The protein below binds the small molecule below.
Small molecule (SMILES): Nc1ccn([C@@H]2O[C@H](CO[P](=O)(O)O[C@H]3[C@@H](O)[C@H](n4ccc(N)nc4=O)O[C@@H]3CO[P](=O)(O)O[C@H]3[C@@H](O)[C@H](n4cnc5c(N)ncnc54)O[C@@H]3CO[P](=O)(O)O[C@H]3[C@@H](O)[C@H](n4ccc(N)nc4=O)O[C@@H]3CO[P](=O)(O)O[C@H]3[C@@H](O)[C@H](n4ccc(=O)[nH]c4=O)O[C@@H]3CO[P](=O)(O)O[C@H]3[C@@H](O)[C@H](n4cnc5c(N)ncnc54)O[C@@H]3CO[P](=O)(O)O[C@H]3[C@@H](O)[C@H](n4cnc5c(=O)nc(N)[nH]c54)O[C@@H]3CO[P](=O)(O)O[C@H]3[C@@H](O)[C@H](n4cnc5c(=O)nc(N)[nH]c54)O[C@@H]3CO)[C@@H](O)[C@H]2O)c(=O)n1

Binding-site contacts:
Ligand atom OP1 contacts residue ARG49 of chain 36.D at 2.5 Å (salt-bridge).
Ligand atom N1 contacts residue THR59 of chain 37.C at 3.6 Å.
Ligand atom P contacts residue SER51 of chain 36.D at 3.4 Å.
Ligand atom O4' contacts residue LYS61 of chain 37.C at 3.1 Å (salt-bridge).
Ligand atom OP1 contacts residue SER52 of chain 36.D at 3.0 Å.
Ligand atom P contacts residue TYR85 of chain 37.C at 3.5 Å.
Ligand atom C5' contacts residue SER51 of chain 36.D at 3.5 Å.
Ligand atom N7 contacts residue THR45 of chain 37.C at 2.6 Å (h-bond).
Ligand atom C5' contacts residue TYR85 of chain 37.C at 3.1 Å (hydrophobic).
Ligand atom C2 contacts residue SER47 of chain 37.C at 3.0 Å.
Ligand atom OP2 contacts residue SER51 of chain 36.D at 3.2 Å (h-bond).
Ligand atom C2' contacts residue GLU63 of chain 37.C at 3.5 Å.
Ligand atom C4' contacts residue TYR85 of chain 37.C at 3.3 Å (hydrophobic).
Ligand atom O2 contacts residue ASN87 of chain 37.C at 3.2 Å (h-bond).
Ligand atom C3' contacts residue TYR85 of chain 37.C at 3.3 Å (hydrophobic).
Ligand atom OP2 contacts residue LYS57 of chain 36.D at 3.4 Å.
Ligand atom N6 contacts residue THR59 of chain 37.C at 2.9 Å (h-bond).
Ligand atom OP1 contacts residue SER51 of chain 36.D at 3.3 Å.
Ligand atom N1 contacts residue SER47 of chain 37.C at 2.7 Å (h-bond).
Ligand atom OP2 contacts residue ARG49 of chain 36.D at 2.4 Å (salt-bridge).
Ligand atom OP2 contacts residue LYS57 of chain 36.D at 2.7 Å (salt-bridge).
Ligand atom OP1 contacts residue SER51 of chain 36.D at 2.7 Å (h-bond).
Ligand atom O3' contacts residue SER51 of chain 36.D at 3.5 Å (h-bond).
Ligand atom C6 contacts residue TYR85 of chain 37.C at 3.5 Å (hydrophobic).
Ligand atom O2' contacts residue GLU63 of chain 37.C at 3.0 Å (salt-bridge).
Ligand atom C2' contacts residue TYR85 of chain 37.C at 3.4 Å (hydrophobic).
Ligand atom C5 contacts residue TYR85 of chain 37.C at 3.5 Å (hydrophobic).
Ligand atom OP2 contacts residue TYR85 of chain 37.C at 2.5 Å (h-bond).
Ligand atom O3' contacts residue TYR85 of chain 37.C at 3.6 Å.
Ligand atom C6 contacts residue THR45 of chain 37.C at 3.5 Å.
Ligand atom OP2 contacts residue LYS43 of chain 37.C at 3.2 Å (salt-bridge).
Ligand atom N6 contacts residue THR45 of chain 37.C at 2.9 Å (h-bond).
Ligand atom C5 contacts residue THR45 of chain 37.C at 3.3 Å.
Ligand atom N6 contacts residue CYS46 of chain 37.C at 3.4 Å (h-bond).
Ligand atom OP1 contacts residue ASN55 of chain 36.D at 3.3 Å (h-bond).
Ligand atom P contacts residue ARG49 of chain 36.D at 2.9 Å.
Ligand atom OP2 contacts residue ASN55 of chain 36.D at 3.2 Å (h-bond).
Ligand atom C4 contacts residue TYR85 of chain 37.C at 3.5 Å (hydrophobic).
Ligand atom N1 contacts residue TYR85 of chain 37.C at 3.6 Å.
Ligand atom O2' contacts residue TYR85 of chain 37.C at 3.5 Å.

Sequence of chain 37.C:
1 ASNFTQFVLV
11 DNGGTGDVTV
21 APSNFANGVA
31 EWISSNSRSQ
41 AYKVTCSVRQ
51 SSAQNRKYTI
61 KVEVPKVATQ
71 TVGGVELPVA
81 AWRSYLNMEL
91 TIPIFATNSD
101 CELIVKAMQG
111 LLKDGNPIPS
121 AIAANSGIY

Sequence of chain 36.D:
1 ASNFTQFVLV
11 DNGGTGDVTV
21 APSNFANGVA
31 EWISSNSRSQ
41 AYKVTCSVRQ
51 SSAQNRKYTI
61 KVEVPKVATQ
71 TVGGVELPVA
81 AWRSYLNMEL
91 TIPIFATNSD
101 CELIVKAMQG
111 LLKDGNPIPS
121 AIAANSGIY